The small molecule below binds the protein below.
Small molecule (SMILES): CC(=O)N[C@H]1[C@H](O[C@H]2[C@H](O)[C@@H](NC(C)=O)CO[C@@H]2CO)O[C@H](CO)[C@@H](O)[C@@H]1O

Sequence of chain 1.P:
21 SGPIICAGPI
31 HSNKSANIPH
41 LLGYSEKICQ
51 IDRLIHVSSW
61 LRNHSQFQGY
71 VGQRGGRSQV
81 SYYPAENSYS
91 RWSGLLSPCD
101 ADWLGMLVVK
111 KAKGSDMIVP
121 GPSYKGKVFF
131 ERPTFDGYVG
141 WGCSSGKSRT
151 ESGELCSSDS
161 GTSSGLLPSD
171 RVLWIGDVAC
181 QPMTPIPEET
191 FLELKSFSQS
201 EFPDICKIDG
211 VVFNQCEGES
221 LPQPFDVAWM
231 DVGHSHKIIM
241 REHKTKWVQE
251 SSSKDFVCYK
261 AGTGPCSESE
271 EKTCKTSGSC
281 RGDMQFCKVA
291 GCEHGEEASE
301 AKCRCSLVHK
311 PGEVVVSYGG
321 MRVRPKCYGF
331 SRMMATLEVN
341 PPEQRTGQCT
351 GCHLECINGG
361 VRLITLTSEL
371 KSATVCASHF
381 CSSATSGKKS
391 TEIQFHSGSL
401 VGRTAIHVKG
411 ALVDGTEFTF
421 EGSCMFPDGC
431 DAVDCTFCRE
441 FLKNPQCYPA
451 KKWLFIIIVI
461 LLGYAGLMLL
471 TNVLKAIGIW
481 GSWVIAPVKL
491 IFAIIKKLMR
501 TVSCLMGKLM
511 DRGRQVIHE

Binding-site contacts:
Ligand atom C7 contacts residue HIS40 of chain 1.P at 3.8 Å.
Ligand atom C5 contacts residue ASN63 of chain 1.P at 3.7 Å.
Ligand atom C1 contacts residue SER59 of chain 1.P at 4.3 Å.
Ligand atom O5 contacts residue ASN63 of chain 1.P at 2.4 Å (h-bond).
Ligand atom C3 contacts residue ASN63 of chain 1.P at 3.8 Å.
Ligand atom N2 contacts residue HIS40 of chain 1.P at 4.5 Å.
Ligand atom C1 contacts residue ASN63 of chain 1.P at 1.4 Å.
Ligand atom C4 contacts residue ASN63 of chain 1.P at 4.2 Å.
Ligand atom O4 contacts residue HIS40 of chain 1.P at 4.3 Å.
Ligand atom N2 contacts residue ASN63 of chain 1.P at 2.9 Å (h-bond).
Ligand atom O7 contacts residue ASN63 of chain 1.P at 4.3 Å.
Ligand atom O5 contacts residue SER59 of chain 1.P at 4.2 Å.
Ligand atom N2 contacts residue ARG62 of chain 1.P at 3.3 Å (salt-bridge).
Ligand atom O6 contacts residue TRP103 of chain 1.P at 3.8 Å.
Ligand atom O7 contacts residue ARG62 of chain 1.P at 3.2 Å (salt-bridge).
Ligand atom C7 contacts residue ARG62 of chain 1.P at 3.1 Å.
Ligand atom O3 contacts residue HIS40 of chain 1.P at 3.4 Å (h-bond).
Ligand atom O7 contacts residue HIS40 of chain 1.P at 3.1 Å.
Ligand atom O7 contacts residue TRP103 of chain 1.P at 4.2 Å.
Ligand atom C1 contacts residue ARG62 of chain 1.P at 3.8 Å.
Ligand atom C8 contacts residue HIS40 of chain 1.P at 4.4 Å.
Ligand atom C7 contacts residue ASN63 of chain 1.P at 3.8 Å.
Ligand atom C3 contacts residue HIS40 of chain 1.P at 3.6 Å.
Ligand atom C2 contacts residue ASN63 of chain 1.P at 2.4 Å.
Ligand atom C8 contacts residue ARG62 of chain 1.P at 3.8 Å.
Ligand atom C2 contacts residue ARG62 of chain 1.P at 3.6 Å.